Sequence of chain 1.A:
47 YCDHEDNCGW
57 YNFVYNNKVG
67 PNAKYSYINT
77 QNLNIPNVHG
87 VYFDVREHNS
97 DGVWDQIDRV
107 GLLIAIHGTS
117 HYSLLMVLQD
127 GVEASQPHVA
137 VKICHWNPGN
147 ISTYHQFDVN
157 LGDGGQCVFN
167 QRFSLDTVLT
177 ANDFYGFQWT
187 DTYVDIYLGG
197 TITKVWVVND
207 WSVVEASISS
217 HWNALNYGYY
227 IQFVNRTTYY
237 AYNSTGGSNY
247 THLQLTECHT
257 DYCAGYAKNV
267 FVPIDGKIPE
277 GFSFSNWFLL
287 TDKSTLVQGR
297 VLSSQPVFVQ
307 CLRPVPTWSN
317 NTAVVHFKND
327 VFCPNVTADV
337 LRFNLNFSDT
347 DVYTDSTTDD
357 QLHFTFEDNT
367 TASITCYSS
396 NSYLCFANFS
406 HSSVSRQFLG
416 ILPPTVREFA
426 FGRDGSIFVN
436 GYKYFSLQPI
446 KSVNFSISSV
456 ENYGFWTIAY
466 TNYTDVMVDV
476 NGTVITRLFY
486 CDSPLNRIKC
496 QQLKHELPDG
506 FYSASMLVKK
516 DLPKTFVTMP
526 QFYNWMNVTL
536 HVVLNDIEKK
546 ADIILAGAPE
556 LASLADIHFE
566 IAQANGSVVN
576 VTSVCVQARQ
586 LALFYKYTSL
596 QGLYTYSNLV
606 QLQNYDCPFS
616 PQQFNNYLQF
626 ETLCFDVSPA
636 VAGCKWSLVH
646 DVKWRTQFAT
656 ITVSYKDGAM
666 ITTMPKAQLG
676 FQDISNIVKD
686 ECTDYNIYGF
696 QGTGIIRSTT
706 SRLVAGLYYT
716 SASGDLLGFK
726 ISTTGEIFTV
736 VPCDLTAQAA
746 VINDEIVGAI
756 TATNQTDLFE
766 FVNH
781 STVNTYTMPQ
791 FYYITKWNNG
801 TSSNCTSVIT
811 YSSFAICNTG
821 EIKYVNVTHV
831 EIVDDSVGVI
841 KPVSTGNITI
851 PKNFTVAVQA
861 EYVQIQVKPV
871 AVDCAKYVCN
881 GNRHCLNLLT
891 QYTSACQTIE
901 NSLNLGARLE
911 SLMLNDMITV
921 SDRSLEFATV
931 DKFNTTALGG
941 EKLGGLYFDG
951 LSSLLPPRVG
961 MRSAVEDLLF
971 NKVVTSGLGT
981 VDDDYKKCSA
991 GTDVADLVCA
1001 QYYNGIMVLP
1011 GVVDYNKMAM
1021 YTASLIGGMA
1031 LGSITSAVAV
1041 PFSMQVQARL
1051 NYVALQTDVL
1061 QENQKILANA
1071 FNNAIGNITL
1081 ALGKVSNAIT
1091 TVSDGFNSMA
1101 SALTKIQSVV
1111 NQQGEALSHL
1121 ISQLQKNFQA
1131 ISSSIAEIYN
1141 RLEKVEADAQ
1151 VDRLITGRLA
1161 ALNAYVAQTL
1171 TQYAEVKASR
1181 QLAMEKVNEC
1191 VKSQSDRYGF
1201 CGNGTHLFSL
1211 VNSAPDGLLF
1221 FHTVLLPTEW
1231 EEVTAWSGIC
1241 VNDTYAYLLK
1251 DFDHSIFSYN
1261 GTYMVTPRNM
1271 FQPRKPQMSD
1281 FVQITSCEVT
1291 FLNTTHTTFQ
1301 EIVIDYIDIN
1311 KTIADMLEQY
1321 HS

Binding-site contacts:
Ligand atom O7 contacts residue ASN570 of chain 1.A at 2.9 Å (h-bond).
Ligand atom C7 contacts residue GLY571 of chain 1.A at 3.8 Å.
Ligand atom N2 contacts residue GLY571 of chain 1.A at 4.2 Å.
Ligand atom O7 contacts residue GLY571 of chain 1.A at 4.0 Å.
Ligand atom C3 contacts residue ASN570 of chain 1.A at 3.8 Å.
Ligand atom C7 contacts residue SER572 of chain 1.A at 4.2 Å.
Ligand atom C4 contacts residue ASN570 of chain 1.A at 4.2 Å.
Ligand atom O5 contacts residue ASN570 of chain 1.A at 2.4 Å (h-bond).
Ligand atom C5 contacts residue ASN570 of chain 1.A at 3.6 Å.
Ligand atom C8 contacts residue SER572 of chain 1.A at 3.6 Å.
Ligand atom N2 contacts residue ASN570 of chain 1.A at 2.9 Å (h-bond).
Ligand atom C8 contacts residue GLY571 of chain 1.A at 3.4 Å.
Ligand atom C7 contacts residue ASN570 of chain 1.A at 3.2 Å.
Ligand atom C2 contacts residue ASN570 of chain 1.A at 2.5 Å.
Ligand atom C1 contacts residue ASN570 of chain 1.A at 1.4 Å.
Ligand atom N2 contacts residue SER572 of chain 1.A at 4.1 Å.
Ligand atom C8 contacts residue ASN570 of chain 1.A at 4.4 Å.

The small molecule below binds the protein below.
Small molecule (SMILES): CC(=O)N[C@@H]1[C@@H](O)[C@H](O)[C@@H](CO)O[C@H]1O